Binding-site contacts:
Ligand atom O contacts residue THR41 of chain 1.A at 3.5 Å.
Ligand atom CB contacts residue LEU66 of chain 1.A at 3.5 Å (hydrophobic).
Ligand atom CB contacts residue THR41 of chain 1.A at 3.6 Å.
Ligand atom CD1 contacts residue LEU27 of chain 1.A at 3.9 Å (hydrophobic).
Ligand atom O contacts residue GLU42 of chain 1.A at 3.2 Å (salt-bridge).
Ligand atom CG contacts residue LYS37 of chain 1.A at 3.9 Å.
Ligand atom N contacts residue GLU42 of chain 1.A at 3.6 Å (salt-bridge).
Ligand atom CE2 contacts residue LYS37 of chain 1.A at 3.9 Å.
Ligand atom CA contacts residue THR41 of chain 1.A at 3.6 Å.
Ligand atom CD2 contacts residue ASP21 of chain 1.A at 3.7 Å.
Ligand atom CE2 contacts residue MET70 of chain 1.A at 3.8 Å (hydrophobic).
Ligand atom O contacts residue THR41 of chain 1.A at 3.2 Å.
Ligand atom CZ contacts residue MET70 of chain 1.A at 3.8 Å (hydrophobic).
Ligand atom CA contacts residue ASN38 of chain 1.A at 3.8 Å.
Ligand atom CD2 contacts residue LEU66 of chain 1.A at 3.7 Å (hydrophobic).
Ligand atom CD1 contacts residue ALA24 of chain 1.A at 3.6 Å (hydrophobic).
Ligand atom N contacts residue THR41 of chain 1.A at 3.9 Å.
Ligand atom OH contacts residue ASP21 of chain 1.A at 3.2 Å (salt-bridge).
Ligand atom CE2 contacts residue ASP21 of chain 1.A at 3.3 Å.
Ligand atom CB contacts residue ASN38 of chain 1.A at 3.2 Å.
Ligand atom OXT contacts residue ARG28 of chain 1.A at 3.4 Å (salt-bridge).
Ligand atom C contacts residue GLU42 of chain 1.A at 3.5 Å.
Ligand atom CD2 contacts residue VAL20 of chain 1.A at 3.8 Å (hydrophobic).
Ligand atom CZ contacts residue VAL20 of chain 1.A at 3.8 Å (hydrophobic).
Ligand atom CD1 contacts residue LEU66 of chain 1.A at 3.8 Å (hydrophobic).
Ligand atom CD1 contacts residue LEU27 of chain 1.A at 3.6 Å (hydrophobic).
Ligand atom CG contacts residue LEU66 of chain 1.A at 3.6 Å (hydrophobic).
Ligand atom CD2 contacts residue LYS37 of chain 1.A at 3.9 Å.
Ligand atom CD1 contacts residue THR41 of chain 1.A at 3.8 Å.
Ligand atom CZ contacts residue LYS37 of chain 1.A at 3.9 Å.
Ligand atom OH contacts residue VAL20 of chain 1.A at 3.4 Å.
Ligand atom CA contacts residue GLU42 of chain 1.A at 3.4 Å.
Ligand atom OH contacts residue ARG17 of chain 1.A at 3.9 Å.
Ligand atom CG2 contacts residue GLU42 of chain 1.A at 3.7 Å.
Ligand atom N contacts residue GLU42 of chain 1.A at 3.4 Å.
Ligand atom CE2 contacts residue GLN34 of chain 1.A at 3.5 Å.
Ligand atom CZ contacts residue ASP21 of chain 1.A at 3.6 Å.
Ligand atom CE1 contacts residue VAL20 of chain 1.A at 3.8 Å (hydrophobic).
Ligand atom OH contacts residue MET70 of chain 1.A at 3.7 Å.
Ligand atom N contacts residue ASN38 of chain 1.A at 3.3 Å (h-bond).

The protein below binds the small molecule below.
Small molecule (SMILES): CC[C@H](C)[C@H](N)C(=O)N[C@H](C(=O)N[C@@H](Cc1ccccc1)C(=O)N[C@@H](CCC(=O)O)C(=O)N[C@@H](CC(=O)O)C(=O)N[C@@H](CC(C)C)C(=O)N[C@@H](CC(C)C)C(=O)N[C@@H](CC(=O)O)C(=O)N[C@@H](Cc1ccc(O)cc1)C(=O)N[C@@H](Cc1ccc(O)cc1)C(=O)NCC(=O)N1CCC[C@H]1C(=O)O)[C@@H](C)O

Sequence of chain 1.A:
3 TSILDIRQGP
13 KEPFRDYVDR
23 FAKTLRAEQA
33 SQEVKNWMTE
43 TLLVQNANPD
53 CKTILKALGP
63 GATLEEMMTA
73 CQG